Binding-site contacts:
Ligand atom C8 contacts residue TYR90 of chain 5.E at 3.6 Å (hydrophobic).
Ligand atom O7 contacts residue ASP67 of chain 5.E at 4.3 Å.
Ligand atom O5 contacts residue ASN118 of chain 5.E at 2.4 Å (h-bond).
Ligand atom C7 contacts residue ASP67 of chain 5.E at 4.3 Å.
Ligand atom N2 contacts residue TYR90 of chain 5.E at 4.2 Å.
Ligand atom O7 contacts residue SER66 of chain 5.E at 3.6 Å.
Ligand atom O6 contacts residue ASN118 of chain 5.E at 4.1 Å.
Ligand atom C1 contacts residue SER66 of chain 5.E at 4.4 Å.
Ligand atom O5 contacts residue THR120 of chain 5.E at 3.7 Å.
Ligand atom O6 contacts residue THR120 of chain 5.E at 3.5 Å (h-bond).
Ligand atom C6 contacts residue THR120 of chain 5.E at 4.0 Å.
Ligand atom C1 contacts residue ASN118 of chain 5.E at 1.4 Å.
Ligand atom C7 contacts residue ASN118 of chain 5.E at 3.3 Å.
Ligand atom C7 contacts residue TYR90 of chain 5.E at 4.2 Å (hydrophobic).
Ligand atom O7 contacts residue ASN118 of chain 5.E at 3.4 Å (h-bond).
Ligand atom O6 contacts residue THR89 of chain 5.E at 3.8 Å.
Ligand atom C8 contacts residue ASN118 of chain 5.E at 4.3 Å.
Ligand atom N2 contacts residue ASN118 of chain 5.E at 2.9 Å (h-bond).
Ligand atom O6 contacts residue PHE119 of chain 5.E at 3.2 Å (h-bond).
Ligand atom C3 contacts residue ASN118 of chain 5.E at 3.8 Å.
Ligand atom C8 contacts residue ASP67 of chain 5.E at 4.0 Å.
Ligand atom O5 contacts residue SER66 of chain 5.E at 4.3 Å.
Ligand atom C4 contacts residue ASN118 of chain 5.E at 4.2 Å.
Ligand atom C2 contacts residue ASN118 of chain 5.E at 2.5 Å.
Ligand atom C5 contacts residue ASN118 of chain 5.E at 3.6 Å.
Ligand atom C5 contacts residue THR120 of chain 5.E at 4.5 Å.

This protein binds this small molecule.
Small molecule (SMILES): CC(=O)N[C@@H]1[C@@H](O)[C@H](O)[C@@H](CO)O[C@H]1O

Sequence of chain 5.E:
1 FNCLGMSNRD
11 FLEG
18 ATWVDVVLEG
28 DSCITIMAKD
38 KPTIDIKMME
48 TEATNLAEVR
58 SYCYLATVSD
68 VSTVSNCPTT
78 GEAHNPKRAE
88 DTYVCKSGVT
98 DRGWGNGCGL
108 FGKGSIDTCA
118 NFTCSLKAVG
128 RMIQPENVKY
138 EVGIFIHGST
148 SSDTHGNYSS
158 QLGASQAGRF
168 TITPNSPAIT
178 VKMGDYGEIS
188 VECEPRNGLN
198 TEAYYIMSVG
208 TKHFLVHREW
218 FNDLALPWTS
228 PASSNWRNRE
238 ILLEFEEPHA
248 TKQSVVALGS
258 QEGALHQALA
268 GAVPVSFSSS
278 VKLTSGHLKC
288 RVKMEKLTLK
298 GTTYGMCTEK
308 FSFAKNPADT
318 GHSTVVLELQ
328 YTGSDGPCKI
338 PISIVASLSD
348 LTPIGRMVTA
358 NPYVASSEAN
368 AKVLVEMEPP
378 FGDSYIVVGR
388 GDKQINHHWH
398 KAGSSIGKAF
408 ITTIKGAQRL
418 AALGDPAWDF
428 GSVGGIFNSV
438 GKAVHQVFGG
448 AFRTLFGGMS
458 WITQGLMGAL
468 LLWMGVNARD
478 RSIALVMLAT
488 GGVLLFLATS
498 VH